Sequence of chain 1.B:
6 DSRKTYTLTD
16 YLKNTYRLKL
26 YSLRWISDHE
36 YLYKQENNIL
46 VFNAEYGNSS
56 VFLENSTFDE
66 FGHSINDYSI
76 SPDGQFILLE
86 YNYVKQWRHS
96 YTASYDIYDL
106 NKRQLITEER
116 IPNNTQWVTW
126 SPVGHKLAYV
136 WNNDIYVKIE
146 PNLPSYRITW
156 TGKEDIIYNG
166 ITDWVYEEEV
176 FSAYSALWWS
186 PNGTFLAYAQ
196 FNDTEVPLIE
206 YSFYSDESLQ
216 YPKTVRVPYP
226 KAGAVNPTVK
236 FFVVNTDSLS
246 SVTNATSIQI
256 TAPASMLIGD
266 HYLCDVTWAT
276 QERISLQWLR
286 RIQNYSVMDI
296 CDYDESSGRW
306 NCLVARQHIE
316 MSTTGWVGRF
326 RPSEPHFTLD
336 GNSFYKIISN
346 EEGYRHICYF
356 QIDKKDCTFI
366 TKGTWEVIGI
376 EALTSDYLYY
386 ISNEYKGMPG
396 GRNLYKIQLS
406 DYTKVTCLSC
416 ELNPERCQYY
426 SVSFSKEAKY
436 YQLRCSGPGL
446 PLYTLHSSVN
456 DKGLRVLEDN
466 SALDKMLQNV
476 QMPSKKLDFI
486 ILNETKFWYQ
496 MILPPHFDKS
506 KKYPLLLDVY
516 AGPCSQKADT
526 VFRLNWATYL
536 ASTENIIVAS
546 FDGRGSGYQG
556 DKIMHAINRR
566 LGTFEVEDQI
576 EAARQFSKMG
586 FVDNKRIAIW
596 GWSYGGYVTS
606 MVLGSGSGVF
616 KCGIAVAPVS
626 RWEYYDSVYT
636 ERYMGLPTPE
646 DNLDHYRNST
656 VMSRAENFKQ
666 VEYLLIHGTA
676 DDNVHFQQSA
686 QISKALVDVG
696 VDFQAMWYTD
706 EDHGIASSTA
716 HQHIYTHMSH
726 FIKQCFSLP

This protein binds this small molecule.
Small molecule (SMILES): CC(=O)N[C@H]1[C@H](O[C@H]2[C@H](O)[C@@H](NC(C)=O)CO[C@@H]2CO)O[C@H](CO)[C@@H](O)[C@@H]1O

Binding-site contacts:
Ligand atom N2 contacts residue ASN197 of chain 1.B at 3.0 Å (h-bond).
Ligand atom C6 contacts residue THR199 of chain 1.B at 4.5 Å.
Ligand atom C8 contacts residue THR156 of chain 1.B at 4.5 Å.
Ligand atom C5 contacts residue THR199 of chain 1.B at 3.9 Å.
Ligand atom C7 contacts residue ILE162 of chain 1.B at 3.8 Å (hydrophobic).
Ligand atom N2 contacts residue ILE162 of chain 1.B at 3.7 Å.
Ligand atom C1 contacts residue ILE162 of chain 1.B at 4.3 Å (hydrophobic).
Ligand atom O5 contacts residue ASN197 of chain 1.B at 2.3 Å (h-bond).
Ligand atom O7 contacts residue ASN197 of chain 1.B at 3.5 Å (h-bond).
Ligand atom O6 contacts residue GLU200 of chain 1.B at 2.6 Å (salt-bridge).
Ligand atom C4 contacts residue ASN197 of chain 1.B at 4.3 Å.
Ligand atom O7 contacts residue LYS235 of chain 1.B at 4.0 Å.
Ligand atom C8 contacts residue ILE162 of chain 1.B at 3.6 Å (hydrophobic).
Ligand atom C5 contacts residue ASN197 of chain 1.B at 3.6 Å.
Ligand atom O7 contacts residue GLN195 of chain 1.B at 4.3 Å.
Ligand atom O5 contacts residue THR199 of chain 1.B at 3.7 Å.
Ligand atom C8 contacts residue GLU200 of chain 1.B at 4.0 Å.
Ligand atom C7 contacts residue ASN197 of chain 1.B at 3.5 Å.
Ligand atom C6 contacts residue GLU200 of chain 1.B at 3.5 Å.
Ligand atom C2 contacts residue ASN197 of chain 1.B at 2.5 Å.
Ligand atom C1 contacts residue THR199 of chain 1.B at 3.5 Å.
Ligand atom C3 contacts residue ASN197 of chain 1.B at 3.8 Å.
Ligand atom O6 contacts residue THR199 of chain 1.B at 3.9 Å.
Ligand atom C1 contacts residue ASN197 of chain 1.B at 1.4 Å.